Binding-site contacts:
Ligand atom O6 contacts residue ARG37 of chain 1.A at 4.4 Å.
Ligand atom C1 contacts residue ASN36 of chain 1.A at 1.4 Å.
Ligand atom C2 contacts residue ASN36 of chain 1.A at 2.5 Å.
Ligand atom O5 contacts residue ARG37 of chain 1.A at 4.3 Å.
Ligand atom C4 contacts residue ASN36 of chain 1.A at 4.1 Å.
Ligand atom C5 contacts residue ASN36 of chain 1.A at 3.6 Å.
Ligand atom C8 contacts residue ASN36 of chain 1.A at 3.5 Å.
Ligand atom C6 contacts residue ARG37 of chain 1.A at 3.5 Å.
Ligand atom N2 contacts residue ASN36 of chain 1.A at 2.9 Å (h-bond).
Ligand atom O7 contacts residue ASN36 of chain 1.A at 3.8 Å.
Ligand atom O5 contacts residue ASN36 of chain 1.A at 2.4 Å (h-bond).
Ligand atom C7 contacts residue ASN36 of chain 1.A at 3.2 Å.
Ligand atom C3 contacts residue ASN36 of chain 1.A at 3.8 Å.
Ligand atom O4 contacts residue ASN36 of chain 1.A at 4.3 Å.

Sequence of chain 1.A:
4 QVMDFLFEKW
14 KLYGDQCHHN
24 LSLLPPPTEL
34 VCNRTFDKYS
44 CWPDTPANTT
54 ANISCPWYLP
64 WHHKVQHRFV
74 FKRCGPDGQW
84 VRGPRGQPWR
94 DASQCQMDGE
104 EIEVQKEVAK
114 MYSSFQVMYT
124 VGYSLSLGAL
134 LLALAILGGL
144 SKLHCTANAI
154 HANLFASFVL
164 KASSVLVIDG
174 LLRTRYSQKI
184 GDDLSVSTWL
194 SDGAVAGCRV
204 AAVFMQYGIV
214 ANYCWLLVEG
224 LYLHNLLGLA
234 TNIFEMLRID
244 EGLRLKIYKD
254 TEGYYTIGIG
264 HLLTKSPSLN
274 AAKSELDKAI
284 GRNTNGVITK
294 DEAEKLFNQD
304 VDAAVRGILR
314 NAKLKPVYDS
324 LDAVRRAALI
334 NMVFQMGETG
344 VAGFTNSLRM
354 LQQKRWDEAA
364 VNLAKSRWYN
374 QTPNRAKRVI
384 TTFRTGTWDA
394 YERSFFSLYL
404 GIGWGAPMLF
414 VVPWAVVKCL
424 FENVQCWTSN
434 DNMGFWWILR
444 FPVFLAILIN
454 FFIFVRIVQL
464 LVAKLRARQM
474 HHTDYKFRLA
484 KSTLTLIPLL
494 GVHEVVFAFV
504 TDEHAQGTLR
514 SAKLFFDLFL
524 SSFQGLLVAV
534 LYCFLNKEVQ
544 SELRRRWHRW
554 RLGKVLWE

The small molecule below binds the protein below.
Small molecule (SMILES): CC(=O)N[C@H]1[C@H](O[C@H]2[C@H](O)[C@@H](NC(C)=O)CO[C@@H]2CO)O[C@H](CO)[C@@H](O)[C@@H]1O